This protein binds this small molecule.
Small molecule (SMILES): O=C(O)CCn1c(=O)oc2cc(Cl)c(Cl)cc21

Sequence of chain 1.A:
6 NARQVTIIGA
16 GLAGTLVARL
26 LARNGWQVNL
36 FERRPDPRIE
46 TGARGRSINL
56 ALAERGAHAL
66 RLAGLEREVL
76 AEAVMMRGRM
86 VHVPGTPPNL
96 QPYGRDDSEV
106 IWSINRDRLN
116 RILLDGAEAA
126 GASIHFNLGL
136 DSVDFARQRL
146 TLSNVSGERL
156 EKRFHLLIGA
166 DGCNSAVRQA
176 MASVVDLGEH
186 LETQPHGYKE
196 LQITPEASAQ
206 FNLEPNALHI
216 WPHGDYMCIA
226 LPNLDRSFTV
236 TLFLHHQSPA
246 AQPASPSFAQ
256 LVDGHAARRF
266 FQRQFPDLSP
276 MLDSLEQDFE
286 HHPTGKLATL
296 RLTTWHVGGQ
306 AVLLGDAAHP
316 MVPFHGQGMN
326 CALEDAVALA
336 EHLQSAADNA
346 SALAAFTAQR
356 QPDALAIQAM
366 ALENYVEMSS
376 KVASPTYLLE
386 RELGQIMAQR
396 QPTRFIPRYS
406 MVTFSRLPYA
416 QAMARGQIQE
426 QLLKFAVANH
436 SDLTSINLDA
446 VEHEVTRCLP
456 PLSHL

Binding-site contacts:
Ligand atom O contacts residue TYR98 of chain 1.A at 2.9 Å (h-bond).
Ligand atom O2 contacts residue LEU213 of chain 1.A at 3.8 Å.
Ligand atom C9 contacts residue LEU213 of chain 1.A at 3.8 Å (hydrophobic).
Ligand atom C contacts residue TYR98 of chain 1.A at 3.7 Å (hydrophobic).
Ligand atom C1 contacts residue TYR98 of chain 1.A at 3.7 Å (hydrophobic).
Ligand atom C2 contacts residue PHE319 of chain 1.A at 3.5 Å (hydrophobic).
Ligand atom C4 contacts residue PRO318 of chain 1.A at 3.6 Å (hydrophobic).
Ligand atom C6 contacts residue PRO318 of chain 1.A at 3.3 Å (hydrophobic).
Ligand atom O2 contacts residue ALA56 of chain 1.A at 3.4 Å.
Ligand atom CL contacts residue PRO318 of chain 1.A at 3.4 Å.
Ligand atom CL1 contacts residue PRO318 of chain 1.A at 3.8 Å.
Ligand atom N contacts residue HIS320 of chain 1.A at 3.7 Å.
Ligand atom O contacts residue ARG84 of chain 1.A at 2.7 Å (salt-bridge).
Ligand atom N contacts residue PHE319 of chain 1.A at 3.9 Å.
Ligand atom C9 contacts residue HIS320 of chain 1.A at 3.6 Å.
Ligand atom C9 contacts residue TYR404 of chain 1.A at 3.8 Å (hydrophobic).
Ligand atom C contacts residue ARG84 of chain 1.A at 3.4 Å.
Ligand atom O3 contacts residue TYR404 of chain 1.A at 2.7 Å (h-bond).
Ligand atom C1 contacts residue MET373 of chain 1.A at 3.7 Å (hydrophobic).
Ligand atom N contacts residue GLY321 of chain 1.A at 4.0 Å.
Ligand atom O1 contacts residue ASN369 of chain 1.A at 3.0 Å (h-bond).
Ligand atom C7 contacts residue PRO318 of chain 1.A at 3.9 Å (hydrophobic).
Ligand atom O2 contacts residue GLY321 of chain 1.A at 3.5 Å.
Ligand atom CL contacts residue PHE319 of chain 1.A at 3.7 Å.
Ligand atom C5 contacts residue PRO318 of chain 1.A at 3.1 Å (hydrophobic).
Ligand atom C3 contacts residue PHE319 of chain 1.A at 3.8 Å (hydrophobic).
Ligand atom O3 contacts residue HIS320 of chain 1.A at 3.8 Å.
Ligand atom C3 contacts residue HIS320 of chain 1.A at 3.8 Å.
Ligand atom C8 contacts residue GLY321 of chain 1.A at 3.4 Å.
Ligand atom C4 contacts residue MET373 of chain 1.A at 3.8 Å (hydrophobic).
Ligand atom O1 contacts residue ARG84 of chain 1.A at 2.9 Å (salt-bridge).
Ligand atom C contacts residue ASN369 of chain 1.A at 3.8 Å.
Ligand atom O3 contacts residue ILE106 of chain 1.A at 3.7 Å.
Ligand atom C2 contacts residue ASN369 of chain 1.A at 3.5 Å.
Ligand atom O1 contacts residue TYR404 of chain 1.A at 3.9 Å.
Ligand atom C4 contacts residue PHE319 of chain 1.A at 3.3 Å (hydrophobic).
Ligand atom C3 contacts residue GLY321 of chain 1.A at 3.6 Å.
Ligand atom C7 contacts residue GLY321 of chain 1.A at 3.5 Å.
Ligand atom CL1 contacts residue FAD1 of chain 1.E at 3.5 Å.
Ligand atom C7 contacts residue FAD1 of chain 1.E at 3.4 Å.